The protein below binds the small molecule below.
Small molecule (SMILES): O=C(N1CCC(c2cnc[nH]2)CC1)N1CCCc2ccccc21

Binding-site contacts:
Ligand atom C3 contacts residue NDP1 of chain 1.H at 4.2 Å.
Ligand atom C15 contacts residue TYR171 of chain 1.B at 4.1 Å (hydrophobic).
Ligand atom O22 contacts residue NDP1 of chain 1.H at 3.1 Å.
Ligand atom C4 contacts residue LEU209 of chain 1.B at 4.1 Å (hydrophobic).
Ligand atom O22 contacts residue SER164 of chain 1.B at 3.3 Å (h-bond).
Ligand atom C40 contacts residue ALA217 of chain 1.B at 4.0 Å (hydrophobic).
Ligand atom C21 contacts residue NDP1 of chain 1.H at 3.9 Å.
Ligand atom N5 contacts residue SER164 of chain 1.B at 3.8 Å.
Ligand atom C28 contacts residue VAL221 of chain 1.B at 4.2 Å (hydrophobic).
Ligand atom C25 contacts residue THR118 of chain 1.B at 3.8 Å.
Ligand atom C40 contacts residue ILE115 of chain 1.B at 4.0 Å (hydrophobic).
Ligand atom C3 contacts residue LEU165 of chain 1.B at 4.3 Å (hydrophobic).
Ligand atom C4 contacts residue NDP1 of chain 1.H at 4.1 Å.
Ligand atom C21 contacts residue SER164 of chain 1.B at 3.9 Å.
Ligand atom C15 contacts residue VAL225 of chain 1.B at 3.9 Å (hydrophobic).
Ligand atom C25 contacts residue TYR177 of chain 1.B at 4.1 Å (hydrophobic).
Ligand atom O22 contacts residue TYR177 of chain 1.B at 3.3 Å (h-bond).
Ligand atom C2 contacts residue LEU211 of chain 1.B at 3.7 Å (hydrophobic).
Ligand atom N39 contacts residue ALA217 of chain 1.B at 3.9 Å.
Ligand atom N41 contacts residue NDP1 of chain 1.H at 3.0 Å (h-bond).
Ligand atom C3 contacts residue LEU209 of chain 1.B at 4.1 Å (hydrophobic).
Ligand atom N39 contacts residue THR216 of chain 1.B at 3.8 Å.
Ligand atom C40 contacts residue THR216 of chain 1.B at 4.0 Å.
Ligand atom C16 contacts residue VAL225 of chain 1.B at 4.2 Å (hydrophobic).
Ligand atom C3 contacts residue GLY210 of chain 1.B at 3.5 Å.
Ligand atom C40 contacts residue NDP1 of chain 1.H at 3.1 Å.
Ligand atom C4 contacts residue SER164 of chain 1.B at 3.1 Å.
Ligand atom C3 contacts residue LEU211 of chain 1.B at 3.3 Å (hydrophobic).
Ligand atom C16 contacts residue MET227 of chain 1.B at 3.9 Å (hydrophobic).
Ligand atom N41 contacts residue ILE115 of chain 1.B at 4.0 Å.
Ligand atom C14 contacts residue TYR171 of chain 1.B at 4.3 Å (hydrophobic).
Ligand atom C27 contacts residue ALA220 of chain 1.B at 4.2 Å (hydrophobic).
Ligand atom C24 contacts residue VAL174 of chain 1.B at 3.8 Å (hydrophobic).
Ligand atom C16 contacts residue TYR171 of chain 1.B at 4.1 Å (hydrophobic).
Ligand atom C27 contacts residue VAL221 of chain 1.B at 4.3 Å (hydrophobic).
Ligand atom C24 contacts residue TYR177 of chain 1.B at 3.6 Å (hydrophobic).
Ligand atom C21 contacts residue TYR177 of chain 1.B at 4.1 Å (hydrophobic).
Ligand atom C14 contacts residue LEU120 of chain 1.B at 3.8 Å (hydrophobic).
Ligand atom C2 contacts residue MET227 of chain 1.B at 4.2 Å (hydrophobic).
Ligand atom C42 contacts residue NDP1 of chain 1.H at 3.7 Å.

Sequence of chain 1.B:
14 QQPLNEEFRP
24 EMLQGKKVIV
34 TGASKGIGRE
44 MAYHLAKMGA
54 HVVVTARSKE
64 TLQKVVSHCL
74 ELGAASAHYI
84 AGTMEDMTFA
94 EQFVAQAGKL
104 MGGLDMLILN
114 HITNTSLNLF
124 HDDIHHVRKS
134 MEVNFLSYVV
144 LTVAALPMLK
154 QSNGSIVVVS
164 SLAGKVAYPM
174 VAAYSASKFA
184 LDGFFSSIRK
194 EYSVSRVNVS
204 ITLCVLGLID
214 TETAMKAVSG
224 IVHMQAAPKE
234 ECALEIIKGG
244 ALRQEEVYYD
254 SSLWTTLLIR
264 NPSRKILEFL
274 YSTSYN